Binding-site contacts:
Ligand atom C6 contacts residue GLY96 of chain 1.B at 4.2 Å.
Ligand atom C6 contacts residue THR94 of chain 1.B at 3.8 Å.
Ligand atom C4 contacts residue TYR195 of chain 1.B at 3.8 Å (hydrophobic).
Ligand atom O4 contacts residue PHE162 of chain 1.B at 4.0 Å.
Ligand atom N3 contacts residue GLY96 of chain 1.B at 4.0 Å.
Ligand atom C4 contacts residue PHE162 of chain 1.B at 3.7 Å (hydrophobic).
Ligand atom O4 contacts residue GLN166 of chain 1.B at 2.8 Å (h-bond).
Ligand atom C2 contacts residue THR95 of chain 1.B at 4.1 Å.
Ligand atom C2 contacts residue ARG168 of chain 1.B at 3.5 Å.
Ligand atom N3 contacts residue PHE162 of chain 1.B at 3.5 Å.
Ligand atom C6 contacts residue PHE162 of chain 1.B at 3.9 Å (hydrophobic).
Ligand atom C2 contacts residue TYR195 of chain 1.B at 4.3 Å (hydrophobic).
Ligand atom C5 contacts residue PHE162 of chain 1.B at 3.9 Å (hydrophobic).
Ligand atom O2 contacts residue VAL221 of chain 1.B at 3.6 Å.
Ligand atom N1 contacts residue ILE220 of chain 1.B at 3.9 Å.
Ligand atom O4 contacts residue MET197 of chain 1.B at 3.4 Å.
Ligand atom O2 contacts residue GLY96 of chain 1.B at 3.4 Å.
Ligand atom O2 contacts residue THR95 of chain 1.B at 4.4 Å.
Ligand atom N3 contacts residue GLN166 of chain 1.B at 2.8 Å (h-bond).
Ligand atom C2 contacts residue PHE162 of chain 1.B at 3.6 Å (hydrophobic).
Ligand atom N1 contacts residue GLY96 of chain 1.B at 3.6 Å (h-bond).
Ligand atom N3 contacts residue ARG168 of chain 1.B at 3.9 Å.
Ligand atom CM5 contacts residue THR94 of chain 1.B at 3.2 Å.
Ligand atom N3 contacts residue TYR195 of chain 1.B at 3.8 Å.
Ligand atom O2 contacts residue ARG168 of chain 1.B at 2.6 Å (salt-bridge).
Ligand atom O4 contacts residue TYR195 of chain 1.B at 3.9 Å.
Ligand atom O4 contacts residue GLU196 of chain 1.B at 3.4 Å.
Ligand atom C5 contacts residue THR95 of chain 1.B at 4.3 Å.
Ligand atom N1 contacts residue THR95 of chain 1.B at 3.7 Å.
Ligand atom C2 contacts residue GLN166 of chain 1.B at 3.7 Å.
Ligand atom O2 contacts residue GLN166 of chain 1.B at 3.8 Å.
Ligand atom C4 contacts residue GLN166 of chain 1.B at 3.5 Å.
Ligand atom N1 contacts residue PHE162 of chain 1.B at 3.8 Å.
Ligand atom C6 contacts residue ILE220 of chain 1.B at 4.3 Å (hydrophobic).
Ligand atom C5 contacts residue THR94 of chain 1.B at 3.6 Å.
Ligand atom C2 contacts residue GLY96 of chain 1.B at 3.5 Å.
Ligand atom C4 contacts residue GLU196 of chain 1.B at 4.0 Å.
Ligand atom O2 contacts residue PHE162 of chain 1.B at 4.1 Å.
Ligand atom C6 contacts residue THR95 of chain 1.B at 4.0 Å.
Ligand atom N1 contacts residue ARG168 of chain 1.B at 4.4 Å.

Sequence of chain 1.B:
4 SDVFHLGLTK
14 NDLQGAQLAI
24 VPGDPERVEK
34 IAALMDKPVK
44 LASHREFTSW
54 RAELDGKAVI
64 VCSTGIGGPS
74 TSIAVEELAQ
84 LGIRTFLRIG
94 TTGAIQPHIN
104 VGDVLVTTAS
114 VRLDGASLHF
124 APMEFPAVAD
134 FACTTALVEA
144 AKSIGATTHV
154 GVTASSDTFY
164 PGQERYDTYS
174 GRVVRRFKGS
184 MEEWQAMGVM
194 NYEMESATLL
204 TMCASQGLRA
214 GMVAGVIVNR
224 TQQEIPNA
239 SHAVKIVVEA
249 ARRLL

The protein below binds the small molecule below.
Small molecule (SMILES): Cc1c[nH]c(=O)[nH]c1=O